Sequence of chain 2.E:
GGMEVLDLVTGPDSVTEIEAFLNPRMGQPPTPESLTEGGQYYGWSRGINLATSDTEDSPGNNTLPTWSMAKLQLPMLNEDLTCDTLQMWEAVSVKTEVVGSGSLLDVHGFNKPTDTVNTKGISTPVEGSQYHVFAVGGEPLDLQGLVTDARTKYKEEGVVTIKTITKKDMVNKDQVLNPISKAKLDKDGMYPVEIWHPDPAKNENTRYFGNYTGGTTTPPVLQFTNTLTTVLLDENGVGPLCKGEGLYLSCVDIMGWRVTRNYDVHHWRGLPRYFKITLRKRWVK

Binding-site contacts:
Ligand atom C1 contacts residue ARG46 of chain 2.D at 3.6 Å.
Ligand atom O6 contacts residue ASN62 of chain 2.D at 3.0 Å (h-bond).
Ligand atom C9 contacts residue LEU50 of chain 2.D at 3.4 Å (hydrophobic).
Ligand atom O1A contacts residue ARG46 of chain 2.D at 3.2 Å (salt-bridge).
Ligand atom C10 contacts residue TYR41 of chain 2.D at 3.9 Å (hydrophobic).
Ligand atom C4 contacts residue GLY47 of chain 2.D at 3.4 Å.
Ligand atom O1A contacts residue LYS155 of chain 2.D at 3.5 Å (salt-bridge).
Ligand atom C3 contacts residue GLY47 of chain 2.D at 4.0 Å.
Ligand atom C6 contacts residue THR63 of chain 2.D at 3.5 Å.
Ligand atom C6 contacts residue ASN62 of chain 2.D at 3.5 Å.
Ligand atom C4 contacts residue TYR41 of chain 2.D at 3.7 Å (hydrophobic).
Ligand atom C11 contacts residue TYR41 of chain 2.D at 4.1 Å (hydrophobic).
Ligand atom O4 contacts residue HIS267 of chain 2.D at 2.7 Å (h-bond).
Ligand atom O4 contacts residue GLY47 of chain 2.D at 2.5 Å (h-bond).
Ligand atom O8 contacts residue ASN49 of chain 2.D at 3.2 Å (h-bond).
Ligand atom C5 contacts residue GLY47 of chain 2.D at 4.0 Å.
Ligand atom C5 contacts residue TYR41 of chain 2.D at 3.6 Å (hydrophobic).
Ligand atom O9 contacts residue LEU50 of chain 2.D at 2.7 Å (h-bond).
Ligand atom C9 contacts residue THR52 of chain 2.D at 3.6 Å.
Ligand atom C1 contacts residue LYS155 of chain 2.D at 3.7 Å.
Ligand atom C11 contacts residue GLU56 of chain 2.D at 3.9 Å.
Ligand atom O9 contacts residue ASN49 of chain 2.D at 3.1 Å (h-bond).
Ligand atom C1 contacts residue GLY47 of chain 2.D at 3.9 Å.
Ligand atom O8 contacts residue SER58 of chain 2.D at 3.4 Å (h-bond).
Ligand atom O6 contacts residue THR63 of chain 2.D at 4.0 Å.
Ligand atom C11 contacts residue ASP54 of chain 2.E at 3.7 Å.
Ligand atom C6 contacts residue TYR41 of chain 2.D at 3.6 Å (hydrophobic).
Ligand atom O4 contacts residue THR260 of chain 2.D at 3.6 Å.
Ligand atom O1B contacts residue LYS155 of chain 2.D at 3.2 Å (salt-bridge).
Ligand atom C3 contacts residue VAL265 of chain 2.D at 4.0 Å (hydrophobic).
Ligand atom C4 contacts residue HIS267 of chain 2.D at 3.4 Å.
Ligand atom O1B contacts residue ARG46 of chain 2.D at 2.9 Å (salt-bridge).
Ligand atom C6 contacts residue GLY47 of chain 2.D at 3.5 Å.
Ligand atom O10 contacts residue ASN262 of chain 2.D at 3.5 Å (h-bond).
Ligand atom N5 contacts residue TYR41 of chain 2.D at 2.9 Å (h-bond).
Ligand atom O1A contacts residue GLY47 of chain 2.D at 2.9 Å (h-bond).
Ligand atom C3 contacts residue HIS267 of chain 2.D at 3.6 Å.
Ligand atom O1A contacts residue HIS267 of chain 2.D at 3.4 Å.
Ligand atom C8 contacts residue ASN49 of chain 2.D at 4.0 Å.
Ligand atom O8 contacts residue ARG46 of chain 2.D at 3.8 Å.

This protein binds this small molecule.
Small molecule (SMILES): CC(=O)N[C@@H]1[C@@H](O[C@@H]2O[C@H](CO)[C@H](O)[C@H](O[C@]3(C(=O)O)C[C@H](O)[C@@H](NC(C)=O)[C@H]([C@H](O)[C@H](O)CO)O3)[C@H]2O)[C@H](O)[C@@H](CO[C@]2(C(=O)O)C[C@H](O)[C@@H](NC(C)=O)[C@H]([C@H](O)[C@H](O)CO)O2)O[C@H]1O

Sequence of chain 2.D:
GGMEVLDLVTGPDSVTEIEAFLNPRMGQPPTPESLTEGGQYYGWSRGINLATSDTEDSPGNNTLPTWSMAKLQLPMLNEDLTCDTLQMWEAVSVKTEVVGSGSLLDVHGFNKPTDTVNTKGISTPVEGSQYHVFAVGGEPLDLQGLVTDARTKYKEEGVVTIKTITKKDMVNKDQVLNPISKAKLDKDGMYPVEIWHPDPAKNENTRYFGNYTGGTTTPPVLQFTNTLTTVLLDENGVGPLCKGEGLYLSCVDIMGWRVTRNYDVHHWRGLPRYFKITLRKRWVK